Sequence of chain 1.C:
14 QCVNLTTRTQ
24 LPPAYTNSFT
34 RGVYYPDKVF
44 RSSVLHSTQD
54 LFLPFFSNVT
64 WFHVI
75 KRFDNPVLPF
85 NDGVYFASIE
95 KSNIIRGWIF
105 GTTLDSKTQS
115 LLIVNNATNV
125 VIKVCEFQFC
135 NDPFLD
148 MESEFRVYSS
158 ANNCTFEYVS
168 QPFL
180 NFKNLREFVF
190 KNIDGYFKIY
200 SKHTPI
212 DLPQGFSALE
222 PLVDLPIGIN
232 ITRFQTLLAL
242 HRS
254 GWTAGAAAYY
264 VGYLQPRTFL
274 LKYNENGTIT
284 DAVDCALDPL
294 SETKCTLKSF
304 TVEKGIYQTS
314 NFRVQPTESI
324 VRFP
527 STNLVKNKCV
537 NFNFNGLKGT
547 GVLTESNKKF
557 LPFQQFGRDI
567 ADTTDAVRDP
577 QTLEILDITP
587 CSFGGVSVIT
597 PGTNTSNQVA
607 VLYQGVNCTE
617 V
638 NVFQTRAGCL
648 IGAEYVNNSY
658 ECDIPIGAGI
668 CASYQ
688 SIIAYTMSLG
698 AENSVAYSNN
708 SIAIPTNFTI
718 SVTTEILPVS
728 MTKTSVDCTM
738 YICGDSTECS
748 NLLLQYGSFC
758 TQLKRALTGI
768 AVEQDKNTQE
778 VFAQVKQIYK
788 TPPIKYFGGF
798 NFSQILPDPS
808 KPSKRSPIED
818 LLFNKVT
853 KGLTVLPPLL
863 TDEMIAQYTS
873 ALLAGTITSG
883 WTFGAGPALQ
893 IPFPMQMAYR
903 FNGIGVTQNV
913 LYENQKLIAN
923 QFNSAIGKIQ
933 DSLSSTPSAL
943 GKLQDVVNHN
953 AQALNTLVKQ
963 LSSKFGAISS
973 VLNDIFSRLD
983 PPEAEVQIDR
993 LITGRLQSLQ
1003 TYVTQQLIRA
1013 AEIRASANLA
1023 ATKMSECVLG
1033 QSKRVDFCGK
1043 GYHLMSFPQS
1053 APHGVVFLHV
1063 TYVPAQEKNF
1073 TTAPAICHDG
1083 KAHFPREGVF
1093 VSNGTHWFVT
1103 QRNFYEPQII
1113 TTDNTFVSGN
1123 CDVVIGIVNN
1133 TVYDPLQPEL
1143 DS

A protein and the small-molecule ligand that binds it are described below.
Small molecule (SMILES): CC(=O)N[C@H]1[C@H](O[C@H]2[C@H](O)[C@@H](NC(C)=O)CO[C@@H]2CO)O[C@H](CO)[C@@H](O)[C@@H]1O

Binding-site contacts:
Ligand atom C1 contacts residue ASN17 of chain 1.C at 1.5 Å.
Ligand atom C2 contacts residue ASN17 of chain 1.C at 2.6 Å.
Ligand atom C5 contacts residue ASN17 of chain 1.C at 3.7 Å.
Ligand atom C7 contacts residue ASN17 of chain 1.C at 3.3 Å.
Ligand atom O5 contacts residue ASN17 of chain 1.C at 2.4 Å (h-bond).
Ligand atom C3 contacts residue ASN17 of chain 1.C at 3.9 Å.
Ligand atom C1 contacts residue ASN135 of chain 1.C at 4.2 Å.
Ligand atom O5 contacts residue ASN135 of chain 1.C at 4.0 Å.
Ligand atom C8 contacts residue ASN17 of chain 1.C at 4.0 Å.
Ligand atom C4 contacts residue ASN17 of chain 1.C at 4.3 Å.
Ligand atom N2 contacts residue ASN17 of chain 1.C at 3.0 Å (h-bond).
Ligand atom N2 contacts residue CYS15 of chain 1.C at 4.4 Å.
Ligand atom O7 contacts residue ASN17 of chain 1.C at 3.5 Å (h-bond).
Ligand atom C8 contacts residue CYS15 of chain 1.C at 3.3 Å (hydrophobic).
Ligand atom C5 contacts residue ASN135 of chain 1.C at 3.7 Å.
Ligand atom C6 contacts residue ASN135 of chain 1.C at 4.0 Å.